The small molecule below binds the protein below.
Small molecule (SMILES): CC(=O)N[C@@H]1[C@@H](O)[C@H](O)[C@@H](CO)O[C@H]1O

Sequence of chain 2.D:
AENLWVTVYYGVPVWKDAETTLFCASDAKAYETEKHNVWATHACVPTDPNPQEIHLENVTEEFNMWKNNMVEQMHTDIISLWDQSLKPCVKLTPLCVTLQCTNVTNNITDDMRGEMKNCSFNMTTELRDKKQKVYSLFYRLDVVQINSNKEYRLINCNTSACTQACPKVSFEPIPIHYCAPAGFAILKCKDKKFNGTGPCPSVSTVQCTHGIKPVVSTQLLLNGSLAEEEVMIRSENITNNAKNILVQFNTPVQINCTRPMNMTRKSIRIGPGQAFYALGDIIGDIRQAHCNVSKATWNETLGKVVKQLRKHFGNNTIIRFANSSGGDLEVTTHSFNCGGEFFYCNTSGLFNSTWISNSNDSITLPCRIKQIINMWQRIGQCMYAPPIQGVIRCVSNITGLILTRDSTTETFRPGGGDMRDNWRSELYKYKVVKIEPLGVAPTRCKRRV

Binding-site contacts:
Ligand atom O5 contacts residue ARG137 of chain 2.D at 2.9 Å (salt-bridge).
Ligand atom C6 contacts residue ARG137 of chain 2.D at 3.4 Å.
Ligand atom C5 contacts residue ARG137 of chain 2.D at 3.9 Å.
Ligand atom O6 contacts residue ARG137 of chain 2.D at 4.1 Å.
Ligand atom C2 contacts residue ASN127 of chain 2.D at 2.4 Å.
Ligand atom O7 contacts residue ASN127 of chain 2.D at 4.3 Å.
Ligand atom O5 contacts residue ASN127 of chain 2.D at 2.4 Å (h-bond).
Ligand atom C7 contacts residue ASN127 of chain 2.D at 3.3 Å.
Ligand atom C1 contacts residue ARG137 of chain 2.D at 3.8 Å.
Ligand atom C3 contacts residue ASN127 of chain 2.D at 3.8 Å.
Ligand atom C1 contacts residue ASN127 of chain 2.D at 1.4 Å.
Ligand atom C6 contacts residue ARG164 of chain 2.D at 4.3 Å.
Ligand atom C5 contacts residue ASN127 of chain 2.D at 3.7 Å.
Ligand atom C8 contacts residue ASN127 of chain 2.D at 3.3 Å.
Ligand atom C4 contacts residue ASN127 of chain 2.D at 4.2 Å.
Ligand atom N2 contacts residue ASN127 of chain 2.D at 2.9 Å (h-bond).